The small molecule below binds the protein below.
Small molecule (SMILES): CC(=O)N1CCN(Cc2cccc(C)c2)CC1

Sequence of chain 2.A:
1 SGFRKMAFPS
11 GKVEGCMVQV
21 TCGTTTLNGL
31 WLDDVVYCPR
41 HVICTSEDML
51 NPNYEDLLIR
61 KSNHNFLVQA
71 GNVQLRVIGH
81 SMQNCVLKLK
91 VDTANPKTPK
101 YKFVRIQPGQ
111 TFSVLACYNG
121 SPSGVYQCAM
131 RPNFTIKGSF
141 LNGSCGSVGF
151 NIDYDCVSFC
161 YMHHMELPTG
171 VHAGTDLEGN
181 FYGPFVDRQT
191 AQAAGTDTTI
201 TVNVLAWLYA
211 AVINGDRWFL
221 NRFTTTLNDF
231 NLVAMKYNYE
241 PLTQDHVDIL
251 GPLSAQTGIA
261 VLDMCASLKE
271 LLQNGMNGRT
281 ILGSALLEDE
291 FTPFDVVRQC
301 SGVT

Binding-site contacts:
Ligand atom N1 contacts residue CYS145 of chain 2.A at 3.3 Å (h-bond).
Ligand atom O contacts residue CYS145 of chain 2.A at 3.1 Å (h-bond).
Ligand atom C12 contacts residue CYS145 of chain 2.A at 1.8 Å (hydrophobic).
Ligand atom N1 contacts residue ASN142 of chain 2.A at 3.9 Å.
Ligand atom C9 contacts residue ASN142 of chain 2.A at 4.0 Å.
Ligand atom O contacts residue SER144 of chain 2.A at 3.3 Å (h-bond).
Ligand atom C2 contacts residue MET49 of chain 2.A at 3.7 Å (hydrophobic).
Ligand atom C12 contacts residue SER144 of chain 2.A at 3.6 Å.
Ligand atom C8 contacts residue ASN142 of chain 2.A at 3.7 Å.
Ligand atom C10 contacts residue HIS41 of chain 2.A at 4.1 Å.
Ligand atom C contacts residue GLN189 of chain 2.A at 3.4 Å.
Ligand atom C9 contacts residue CYS145 of chain 2.A at 3.5 Å (hydrophobic).
Ligand atom O contacts residue LEU141 of chain 2.A at 4.2 Å.
Ligand atom C10 contacts residue HIS164 of chain 2.A at 3.8 Å.
Ligand atom C13 contacts residue GLN189 of chain 2.A at 4.3 Å.
Ligand atom C11 contacts residue CYS145 of chain 2.A at 2.7 Å (hydrophobic).
Ligand atom O contacts residue ASN142 of chain 2.A at 3.7 Å.
Ligand atom C13 contacts residue MET49 of chain 2.A at 4.2 Å (hydrophobic).
Ligand atom C1 contacts residue GLN189 of chain 2.A at 4.1 Å.
Ligand atom C6 contacts residue HIS41 of chain 2.A at 4.1 Å.
Ligand atom C4 contacts residue HIS164 of chain 2.A at 4.1 Å.
Ligand atom C4 contacts residue MET49 of chain 2.A at 3.2 Å (hydrophobic).
Ligand atom C3 contacts residue HIS41 of chain 2.A at 4.2 Å.
Ligand atom C4 contacts residue HIS41 of chain 2.A at 3.6 Å.
Ligand atom C11 contacts residue ASN142 of chain 2.A at 4.1 Å.
Ligand atom C12 contacts residue HIS163 of chain 2.A at 3.7 Å.
Ligand atom C5 contacts residue MET49 of chain 2.A at 3.8 Å (hydrophobic).
Ligand atom C10 contacts residue CYS145 of chain 2.A at 3.9 Å (hydrophobic).
Ligand atom C3 contacts residue MET165 of chain 2.A at 3.8 Å (hydrophobic).
Ligand atom C8 contacts residue GLY143 of chain 2.A at 4.2 Å.
Ligand atom C11 contacts residue SER144 of chain 2.A at 4.0 Å.
Ligand atom C3 contacts residue MET49 of chain 2.A at 3.2 Å (hydrophobic).
Ligand atom C6 contacts residue MET49 of chain 2.A at 4.2 Å (hydrophobic).
Ligand atom C2 contacts residue MET165 of chain 2.A at 3.7 Å (hydrophobic).
Ligand atom C11 contacts residue GLY143 of chain 2.A at 3.6 Å.
Ligand atom C2 contacts residue GLN189 of chain 2.A at 4.1 Å.
Ligand atom C7 contacts residue HIS41 of chain 2.A at 4.1 Å.
Ligand atom C3 contacts residue HIS164 of chain 2.A at 4.2 Å.
Ligand atom C2 contacts residue ARG188 of chain 2.A at 4.0 Å.
Ligand atom O contacts residue GLY143 of chain 2.A at 2.7 Å (h-bond).